This protein binds this small molecule.
Small molecule (SMILES): CCS(=O)(=O)Nc1ccc(Oc2ccc(F)cc2F)c(-c2cn(C)c(=O)c3cc(-c4cnc[nH]4)oc23)c1

Sequence of chain 1.B:
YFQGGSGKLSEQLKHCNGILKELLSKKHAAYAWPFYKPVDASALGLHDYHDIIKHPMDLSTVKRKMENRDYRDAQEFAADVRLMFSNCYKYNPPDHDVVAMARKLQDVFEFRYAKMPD

Binding-site contacts:
Ligand atom CAH contacts residue LEU64 of chain 1.B at 3.8 Å (hydrophobic).
Ligand atom CBA contacts residue PRO52 of chain 1.B at 3.4 Å (hydrophobic).
Ligand atom CBI contacts residue PRO52 of chain 1.B at 3.7 Å (hydrophobic).
Ligand atom CBA contacts residue LYS55 of chain 1.B at 3.4 Å.
Ligand atom CAN contacts residue LEU62 of chain 1.B at 3.6 Å (hydrophobic).
Ligand atom CAE contacts residue VAL116 of chain 1.B at 3.9 Å (hydrophobic).
Ligand atom NAD contacts residue VAL57 of chain 1.B at 3.7 Å.
Ligand atom CBH contacts residue TRP51 of chain 1.B at 3.8 Å (hydrophobic).
Ligand atom OAZ contacts residue LYS55 of chain 1.B at 3.7 Å.
Ligand atom CBB contacts residue PRO52 of chain 1.B at 3.6 Å (hydrophobic).
Ligand atom CAU contacts residue LEU64 of chain 1.B at 3.6 Å (hydrophobic).
Ligand atom OAY contacts residue LEU62 of chain 1.B at 3.5 Å.
Ligand atom CBB contacts residue TRP51 of chain 1.B at 3.6 Å (hydrophobic).
Ligand atom CBF contacts residue HIS114 of chain 1.B at 3.9 Å.
Ligand atom CBH contacts residue MET119 of chain 1.B at 3.6 Å (hydrophobic).
Ligand atom CBI contacts residue TRP51 of chain 1.B at 3.8 Å (hydrophobic).
Ligand atom OAY contacts residue VAL57 of chain 1.B at 3.5 Å.
Ligand atom NAV contacts residue HIS114 of chain 1.B at 3.4 Å (h-bond).
Ligand atom CBB contacts residue LYS55 of chain 1.B at 3.6 Å.
Ligand atom CAM contacts residue PHE53 of chain 1.B at 3.6 Å (hydrophobic).
Ligand atom CBE contacts residue HIS114 of chain 1.B at 3.8 Å.
Ligand atom OAL contacts residue ASN110 of chain 1.B at 2.9 Å (h-bond).
Ligand atom OAY contacts residue PRO56 of chain 1.B at 3.4 Å (h-bond).
Ligand atom FBJ contacts residue HIS114 of chain 1.B at 3.4 Å.
Ligand atom NAD contacts residue VAL116 of chain 1.B at 3.7 Å.
Ligand atom CAJ contacts residue LEU64 of chain 1.B at 3.9 Å (hydrophobic).
Ligand atom CAI contacts residue ASN110 of chain 1.B at 3.3 Å.
Ligand atom CAP contacts residue TRP51 of chain 1.B at 3.6 Å (hydrophobic).
Ligand atom OAL contacts residue CYS106 of chain 1.B at 3.9 Å.
Ligand atom FBK contacts residue ASP115 of chain 1.B at 3.4 Å.
Ligand atom CAM contacts residue VAL57 of chain 1.B at 3.6 Å (hydrophobic).
Ligand atom CAU contacts residue HIS114 of chain 1.B at 3.8 Å.
Ligand atom CBA contacts residue PRO56 of chain 1.B at 3.6 Å (hydrophobic).
Ligand atom CAE contacts residue PRO52 of chain 1.B at 3.5 Å (hydrophobic).
Ligand atom NAV contacts residue LEU64 of chain 1.B at 3.7 Å.
Ligand atom NAT contacts residue LEU64 of chain 1.B at 3.7 Å.
Ligand atom OAY contacts residue ASP58 of chain 1.B at 2.9 Å (salt-bridge).
Ligand atom CAC contacts residue VAL116 of chain 1.B at 3.9 Å (hydrophobic).
Ligand atom CAC contacts residue ASN110 of chain 1.B at 3.8 Å.
Ligand atom CAQ contacts residue TRP51 of chain 1.B at 3.8 Å (hydrophobic).